Sequence of chain 1.B:
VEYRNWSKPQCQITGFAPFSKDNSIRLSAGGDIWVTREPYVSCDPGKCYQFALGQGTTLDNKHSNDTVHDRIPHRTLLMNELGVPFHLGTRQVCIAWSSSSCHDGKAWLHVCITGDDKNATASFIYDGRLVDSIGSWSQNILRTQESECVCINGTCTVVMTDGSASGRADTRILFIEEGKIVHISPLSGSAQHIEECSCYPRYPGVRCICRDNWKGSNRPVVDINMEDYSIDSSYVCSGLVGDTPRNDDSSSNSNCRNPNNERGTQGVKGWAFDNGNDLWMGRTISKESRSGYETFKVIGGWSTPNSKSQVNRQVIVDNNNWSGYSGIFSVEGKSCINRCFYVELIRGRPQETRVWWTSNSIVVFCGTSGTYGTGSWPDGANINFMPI

Sequence of chain 2.A:
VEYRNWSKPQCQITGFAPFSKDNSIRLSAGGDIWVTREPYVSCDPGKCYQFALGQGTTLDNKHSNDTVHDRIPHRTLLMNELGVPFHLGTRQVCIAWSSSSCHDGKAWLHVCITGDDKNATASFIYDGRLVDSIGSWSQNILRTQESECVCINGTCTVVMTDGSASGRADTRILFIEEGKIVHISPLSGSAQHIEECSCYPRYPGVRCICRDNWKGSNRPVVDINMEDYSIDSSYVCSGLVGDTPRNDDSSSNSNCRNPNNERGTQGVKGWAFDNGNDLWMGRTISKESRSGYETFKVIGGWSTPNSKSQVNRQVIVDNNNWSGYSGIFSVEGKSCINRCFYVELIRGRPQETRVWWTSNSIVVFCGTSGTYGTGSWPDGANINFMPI

Binding-site contacts:
Ligand atom C7 contacts residue ASN119 of chain 1.B at 3.7 Å.
Ligand atom O3 contacts residue GLN310 of chain 2.A at 3.3 Å (h-bond).
Ligand atom O3 contacts residue ASN312 of chain 2.A at 2.9 Å (h-bond).
Ligand atom O6 contacts residue THR374 of chain 2.A at 3.6 Å.
Ligand atom C5 contacts residue ASN119 of chain 1.B at 3.6 Å.
Ligand atom O2 contacts residue ASN312 of chain 2.A at 3.8 Å.
Ligand atom O5 contacts residue ASN312 of chain 2.A at 3.9 Å.
Ligand atom O4 contacts residue ASN312 of chain 2.A at 3.6 Å.
Ligand atom O2 contacts residue GLN310 of chain 2.A at 2.7 Å (h-bond).
Ligand atom O4 contacts residue ARG313 of chain 2.A at 3.2 Å (salt-bridge).
Ligand atom C6 contacts residue GLY373 of chain 2.A at 3.5 Å.
Ligand atom C1 contacts residue THR374 of chain 2.A at 4.0 Å.
Ligand atom O6 contacts residue GLY373 of chain 2.A at 2.8 Å (h-bond).
Ligand atom O2 contacts residue ARG313 of chain 2.A at 3.4 Å.
Ligand atom C6 contacts residue TYR372 of chain 2.A at 3.5 Å (hydrophobic).
Ligand atom C6 contacts residue GLN310 of chain 2.A at 3.6 Å.
Ligand atom O5 contacts residue TYR372 of chain 2.A at 3.9 Å.
Ligand atom C3 contacts residue GLN310 of chain 2.A at 3.5 Å.
Ligand atom O3 contacts residue GLN310 of chain 2.A at 3.6 Å.
Ligand atom C6 contacts residue VAL311 of chain 2.A at 3.9 Å (hydrophobic).
Ligand atom N2 contacts residue ASN119 of chain 1.B at 2.8 Å (h-bond).
Ligand atom N2 contacts residue ASN312 of chain 2.A at 3.9 Å.
Ligand atom O5 contacts residue THR374 of chain 2.A at 3.5 Å.
Ligand atom C1 contacts residue ASN119 of chain 1.B at 1.4 Å.
Ligand atom C4 contacts residue GLN310 of chain 2.A at 3.4 Å.
Ligand atom O5 contacts residue ASN119 of chain 1.B at 2.4 Å (h-bond).
Ligand atom C2 contacts residue ASN119 of chain 1.B at 2.4 Å.
Ligand atom C3 contacts residue ASN312 of chain 2.A at 3.6 Å.
Ligand atom O5 contacts residue GLY373 of chain 2.A at 3.4 Å.
Ligand atom O2 contacts residue VAL311 of chain 2.A at 3.5 Å.
Ligand atom C2 contacts residue GLN310 of chain 2.A at 3.7 Å.
Ligand atom O4 contacts residue GLN310 of chain 2.A at 3.9 Å.
Ligand atom O6 contacts residue TYR372 of chain 2.A at 3.5 Å.
Ligand atom O3 contacts residue VAL311 of chain 2.A at 3.8 Å.
Ligand atom C2 contacts residue ARG313 of chain 2.A at 3.8 Å.
Ligand atom O3 contacts residue ASP249 of chain 2.A at 3.9 Å.
Ligand atom O4 contacts residue ARG313 of chain 2.A at 3.4 Å (salt-bridge).
Ligand atom O5 contacts residue VAL311 of chain 2.A at 3.8 Å.
Ligand atom C3 contacts residue ASN119 of chain 1.B at 3.8 Å.
Ligand atom C8 contacts residue ASN312 of chain 2.A at 3.9 Å.

This small molecule binds to this protein.
Small molecule (SMILES): CC(=O)N[C@H]1[C@H](O[C@H]2[C@H](O)[C@@H](NC(C)=O)CO[C@@H]2CO)O[C@H](CO)[C@@H](O[C@@H]2O[C@H](CO)[C@@H](O)[C@H](O[C@H]3O[C@H](CO)[C@@H](O)[C@H](O)[C@@H]3O)[C@@H]2O)[C@@H]1O